This protein binds this small molecule.
Small molecule (SMILES): N#Cc1c(-c2cccc(C=O)c2)[nH]c2nc(N)nc(N3CCCC3)c12

Binding-site contacts:
Ligand atom NAB contacts residue NAP1 of chain 1.E at 2.8 Å (h-bond).
Ligand atom NAS contacts residue NAP1 of chain 1.E at 3.6 Å.
Ligand atom C2 contacts residue PHE117 of chain 1.A at 3.5 Å (hydrophobic).
Ligand atom NAA contacts residue NAP1 of chain 1.E at 3.7 Å.
Ligand atom C6 contacts residue NAP1 of chain 1.E at 3.6 Å.
Ligand atom NAB contacts residue PHE117 of chain 1.A at 3.6 Å.
Ligand atom CAI contacts residue CYS188 of chain 1.A at 3.3 Å (hydrophobic).
Ligand atom C2 contacts residue NAP1 of chain 1.E at 3.1 Å.
Ligand atom C6 contacts residue PHE117 of chain 1.A at 3.5 Å (hydrophobic).
Ligand atom CAZ contacts residue PHE117 of chain 1.A at 3.5 Å (hydrophobic).
Ligand atom CAV contacts residue CYS188 of chain 1.A at 1.8 Å (hydrophobic).
Ligand atom C4 contacts residue TYR194 of chain 1.A at 3.5 Å (hydrophobic).
Ligand atom N3 contacts residue TYR194 of chain 1.A at 3.4 Å (h-bond).
Ligand atom CBA contacts residue TYR194 of chain 1.A at 3.9 Å (hydrophobic).
Ligand atom NBF contacts residue NAP1 of chain 1.E at 3.6 Å (h-bond).
Ligand atom CAG contacts residue NAP1 of chain 1.E at 3.5 Å.
Ligand atom OAE contacts residue CYS188 of chain 1.A at 2.7 Å (h-bond).
Ligand atom NAB contacts residue SER115 of chain 1.A at 2.7 Å (h-bond).
Ligand atom CAO contacts residue NAP1 of chain 1.E at 3.2 Å.
Ligand atom N1 contacts residue NAP1 of chain 1.E at 2.5 Å (h-bond).
Ligand atom CAL contacts residue PRO230 of chain 1.A at 3.6 Å (hydrophobic).
Ligand atom CAK contacts residue PHE117 of chain 1.A at 3.6 Å (hydrophobic).
Ligand atom CAZ contacts residue NAP1 of chain 1.E at 3.5 Å.
Ligand atom N3 contacts residue NAP1 of chain 1.E at 2.8 Å (h-bond).
Ligand atom NAS contacts residue PHE117 of chain 1.A at 3.5 Å.
Ligand atom CAJ contacts residue NAP1 of chain 1.E at 3.3 Å.
Ligand atom C5 contacts residue NAP1 of chain 1.E at 3.7 Å.
Ligand atom C5 contacts residue PHE117 of chain 1.A at 3.5 Å (hydrophobic).
Ligand atom NAS contacts residue TYR194 of chain 1.A at 2.8 Å (h-bond).
Ligand atom C4 contacts residue PHE117 of chain 1.A at 3.5 Å (hydrophobic).
Ligand atom C4 contacts residue NAP1 of chain 1.E at 3.8 Å.
Ligand atom CAY contacts residue NAP1 of chain 1.E at 3.6 Å.
Ligand atom CBA contacts residue NAP1 of chain 1.E at 3.4 Å.
Ligand atom N1 contacts residue PHE117 of chain 1.A at 3.7 Å.
Ligand atom CAK contacts residue CYS188 of chain 1.A at 3.7 Å (hydrophobic).
Ligand atom N3 contacts residue PHE117 of chain 1.A at 3.7 Å.
Ligand atom CAO contacts residue ARG34 of chain 1.A at 3.7 Å.
Ligand atom C2 contacts residue SER115 of chain 1.A at 3.8 Å.
Ligand atom CAX contacts residue CYS188 of chain 1.A at 2.8 Å (hydrophobic).
Ligand atom CBA contacts residue PHE117 of chain 1.A at 3.6 Å (hydrophobic).

Sequence of chain 1.A:
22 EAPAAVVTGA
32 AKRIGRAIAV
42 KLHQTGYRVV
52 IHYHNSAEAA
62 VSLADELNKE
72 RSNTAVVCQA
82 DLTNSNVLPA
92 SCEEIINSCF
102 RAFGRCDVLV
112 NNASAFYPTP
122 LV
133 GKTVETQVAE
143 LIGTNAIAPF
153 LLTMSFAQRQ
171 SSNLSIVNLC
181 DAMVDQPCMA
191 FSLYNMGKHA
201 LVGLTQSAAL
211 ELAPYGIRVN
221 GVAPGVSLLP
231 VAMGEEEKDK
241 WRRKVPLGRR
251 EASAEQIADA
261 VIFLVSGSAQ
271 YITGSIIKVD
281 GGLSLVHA